Sequence of chain 50.A:
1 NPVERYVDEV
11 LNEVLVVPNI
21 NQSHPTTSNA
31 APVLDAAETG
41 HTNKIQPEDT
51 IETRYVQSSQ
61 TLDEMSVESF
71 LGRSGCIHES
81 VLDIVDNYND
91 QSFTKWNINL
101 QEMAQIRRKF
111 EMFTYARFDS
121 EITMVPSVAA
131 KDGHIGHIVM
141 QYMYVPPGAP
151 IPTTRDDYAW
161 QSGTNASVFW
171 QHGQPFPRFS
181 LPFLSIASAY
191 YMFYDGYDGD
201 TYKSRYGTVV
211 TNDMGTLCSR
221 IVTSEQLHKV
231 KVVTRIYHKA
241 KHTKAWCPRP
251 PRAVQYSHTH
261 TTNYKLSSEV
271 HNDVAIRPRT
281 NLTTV

Binding-site contacts:
Ligand atom O1B contacts residue ILE98 of chain 50.A at 2.9 Å.
Ligand atom CM2 contacts residue ILE236 of chain 50.A at 4.0 Å (hydrophobic).
Ligand atom O1 contacts residue MET214 of chain 50.A at 3.2 Å.
Ligand atom C1A contacts residue PHE179 of chain 50.A at 3.5 Å (hydrophobic).
Ligand atom CM4 contacts residue TYR142 of chain 50.A at 3.1 Å (hydrophobic).
Ligand atom C2A contacts residue TYR144 of chain 50.A at 3.7 Å (hydrophobic).
Ligand atom C6B contacts residue LEU181 of chain 50.A at 3.3 Å (hydrophobic).
Ligand atom N3A contacts residue PHE179 of chain 50.A at 3.0 Å.
Ligand atom N2 contacts residue LEU100 of chain 50.A at 3.8 Å.
Ligand atom O1 contacts residue LEU100 of chain 50.A at 4.0 Å.
Ligand atom N2 contacts residue MET214 of chain 50.A at 3.8 Å.
Ligand atom C4B contacts residue LEU181 of chain 50.A at 3.8 Å (hydrophobic).
Ligand atom C2B contacts residue ILE98 of chain 50.A at 3.9 Å (hydrophobic).
Ligand atom C6B contacts residue ILE98 of chain 50.A at 3.6 Å (hydrophobic).
Ligand atom C3 contacts residue LEU100 of chain 50.A at 3.9 Å (hydrophobic).
Ligand atom C1B contacts residue ILE98 of chain 50.A at 3.6 Å (hydrophobic).
Ligand atom C5B contacts residue TYR144 of chain 50.A at 3.6 Å (hydrophobic).
Ligand atom C4A contacts residue PHE179 of chain 50.A at 3.3 Å (hydrophobic).
Ligand atom C5 contacts residue MET214 of chain 50.A at 3.6 Å (hydrophobic).
Ligand atom CM2 contacts residue ILE122 of chain 50.A at 3.7 Å (hydrophobic).
Ligand atom C1A contacts residue TYR144 of chain 50.A at 3.1 Å (hydrophobic).
Ligand atom C1B contacts residue LEU181 of chain 50.A at 3.8 Å (hydrophobic).
Ligand atom N3A contacts residue LEU217 of chain 50.A at 3.4 Å.
Ligand atom O5A contacts residue TYR144 of chain 50.A at 3.1 Å.
Ligand atom O5A contacts residue ALA166 of chain 50.A at 3.9 Å.
Ligand atom C1C contacts residue MET214 of chain 50.A at 3.7 Å (hydrophobic).
Ligand atom CM3 contacts residue TYR190 of chain 50.A at 3.9 Å (hydrophobic).
Ligand atom C4B contacts residue PHE179 of chain 50.A at 3.9 Å (hydrophobic).
Ligand atom O5A contacts residue PHE179 of chain 50.A at 3.7 Å.
Ligand atom C2C contacts residue ILE98 of chain 50.A at 4.0 Å (hydrophobic).
Ligand atom C2B contacts residue ILE122 of chain 50.A at 3.9 Å (hydrophobic).
Ligand atom CM4 contacts residue PHE179 of chain 50.A at 3.9 Å (hydrophobic).
Ligand atom CM6 contacts residue LEU181 of chain 50.A at 3.7 Å (hydrophobic).
Ligand atom C5B contacts residue LEU181 of chain 50.A at 3.3 Å (hydrophobic).
Ligand atom C2A contacts residue PHE179 of chain 50.A at 3.3 Å (hydrophobic).
Ligand atom CM6 contacts residue TYR144 of chain 50.A at 3.7 Å (hydrophobic).
Ligand atom C4 contacts residue TYR190 of chain 50.A at 3.8 Å (hydrophobic).
Ligand atom C4A contacts residue TYR144 of chain 50.A at 3.8 Å (hydrophobic).
Ligand atom CM6 contacts residue LEU184 of chain 50.A at 3.4 Å (hydrophobic).
Ligand atom CM4 contacts residue VAL168 of chain 50.A at 3.5 Å (hydrophobic).

Sequence of chain 50.C:
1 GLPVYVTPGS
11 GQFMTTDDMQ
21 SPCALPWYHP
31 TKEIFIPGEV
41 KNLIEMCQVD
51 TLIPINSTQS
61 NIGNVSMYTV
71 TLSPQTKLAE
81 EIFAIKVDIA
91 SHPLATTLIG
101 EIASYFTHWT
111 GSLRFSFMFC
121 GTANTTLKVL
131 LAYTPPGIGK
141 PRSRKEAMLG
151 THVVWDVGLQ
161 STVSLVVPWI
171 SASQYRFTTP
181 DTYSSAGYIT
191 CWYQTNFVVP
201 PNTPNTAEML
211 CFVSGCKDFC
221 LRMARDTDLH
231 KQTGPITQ

The protein below binds the small molecule below.
Small molecule (SMILES): Cc1cc(CCCOc2c(C)cc(-c3coc(C)n3)cc2C)on1